Binding-site contacts:
Ligand atom CD1 contacts residue GLN203 of chain 5.C at 3.5 Å.
Ligand atom CD2 contacts residue LEU161 of chain 5.C at 3.6 Å (hydrophobic).
Ligand atom CB contacts residue ILE104 of chain 5.C at 3.6 Å (hydrophobic).
Ligand atom CG contacts residue TYR162 of chain 5.C at 3.9 Å (hydrophobic).
Ligand atom O contacts residue GLN203 of chain 5.C at 3.5 Å (h-bond).
Ligand atom CA contacts residue GLY105 of chain 5.C at 3.9 Å.
Ligand atom CD1 contacts residue TYR162 of chain 5.C at 3.5 Å (hydrophobic).
Ligand atom CA contacts residue ILE130 of chain 5.C at 3.5 Å (hydrophobic).
Ligand atom O contacts residue GLY105 of chain 5.C at 3.7 Å.
Ligand atom CD1 contacts residue GLY124 of chain 5.C at 3.9 Å.
Ligand atom O contacts residue SER163 of chain 5.C at 3.1 Å (h-bond).
Ligand atom CB contacts residue GLY105 of chain 5.C at 3.2 Å.
Ligand atom CA contacts residue PHE126 of chain 5.C at 3.9 Å (hydrophobic).
Ligand atom CD contacts residue GLN203 of chain 5.C at 3.5 Å.
Ligand atom N contacts residue VAL125 of chain 5.C at 3.5 Å (h-bond).
Ligand atom CA contacts residue SER163 of chain 5.C at 3.7 Å.
Ligand atom N contacts residue GLY105 of chain 5.C at 2.8 Å (h-bond).
Ligand atom N contacts residue SER163 of chain 5.C at 3.9 Å.
Ligand atom CA contacts residue LEU161 of chain 5.C at 3.5 Å (hydrophobic).
Ligand atom CA contacts residue GLY105 of chain 5.C at 3.6 Å.
Ligand atom N contacts residue LEU161 of chain 5.C at 3.2 Å (h-bond).
Ligand atom C contacts residue GLY105 of chain 5.C at 3.8 Å.
Ligand atom C contacts residue ILE130 of chain 5.C at 3.9 Å (hydrophobic).
Ligand atom CA contacts residue VAL125 of chain 5.C at 3.4 Å (hydrophobic).
Ligand atom C contacts residue LEU161 of chain 5.C at 3.9 Å (hydrophobic).
Ligand atom CD contacts residue ARG165 of chain 5.C at 3.8 Å.
Ligand atom C contacts residue VAL127 of chain 5.C at 3.7 Å (hydrophobic).
Ligand atom O contacts residue PHE126 of chain 5.C at 3.4 Å.
Ligand atom O contacts residue ILE130 of chain 5.C at 3.7 Å.
Ligand atom O contacts residue TYR162 of chain 5.C at 3.6 Å.
Ligand atom CD2 contacts residue PHE126 of chain 5.C at 3.4 Å (hydrophobic).
Ligand atom CB contacts residue ILE130 of chain 5.C at 3.6 Å (hydrophobic).
Ligand atom CB contacts residue VAL125 of chain 5.C at 3.3 Å (hydrophobic).
Ligand atom SD contacts residue ARG165 of chain 5.C at 3.5 Å.
Ligand atom O contacts residue LEU161 of chain 5.C at 3.4 Å (h-bond).
Ligand atom O contacts residue VAL127 of chain 5.C at 3.5 Å.
Ligand atom OE1 contacts residue ARG165 of chain 5.C at 2.9 Å (salt-bridge).
Ligand atom CE contacts residue ARG165 of chain 5.C at 3.8 Å.
Ligand atom CB contacts residue TYR162 of chain 5.C at 3.5 Å (hydrophobic).
Ligand atom O contacts residue VAL127 of chain 5.C at 2.5 Å (h-bond).

Sequence of chain 5.C:
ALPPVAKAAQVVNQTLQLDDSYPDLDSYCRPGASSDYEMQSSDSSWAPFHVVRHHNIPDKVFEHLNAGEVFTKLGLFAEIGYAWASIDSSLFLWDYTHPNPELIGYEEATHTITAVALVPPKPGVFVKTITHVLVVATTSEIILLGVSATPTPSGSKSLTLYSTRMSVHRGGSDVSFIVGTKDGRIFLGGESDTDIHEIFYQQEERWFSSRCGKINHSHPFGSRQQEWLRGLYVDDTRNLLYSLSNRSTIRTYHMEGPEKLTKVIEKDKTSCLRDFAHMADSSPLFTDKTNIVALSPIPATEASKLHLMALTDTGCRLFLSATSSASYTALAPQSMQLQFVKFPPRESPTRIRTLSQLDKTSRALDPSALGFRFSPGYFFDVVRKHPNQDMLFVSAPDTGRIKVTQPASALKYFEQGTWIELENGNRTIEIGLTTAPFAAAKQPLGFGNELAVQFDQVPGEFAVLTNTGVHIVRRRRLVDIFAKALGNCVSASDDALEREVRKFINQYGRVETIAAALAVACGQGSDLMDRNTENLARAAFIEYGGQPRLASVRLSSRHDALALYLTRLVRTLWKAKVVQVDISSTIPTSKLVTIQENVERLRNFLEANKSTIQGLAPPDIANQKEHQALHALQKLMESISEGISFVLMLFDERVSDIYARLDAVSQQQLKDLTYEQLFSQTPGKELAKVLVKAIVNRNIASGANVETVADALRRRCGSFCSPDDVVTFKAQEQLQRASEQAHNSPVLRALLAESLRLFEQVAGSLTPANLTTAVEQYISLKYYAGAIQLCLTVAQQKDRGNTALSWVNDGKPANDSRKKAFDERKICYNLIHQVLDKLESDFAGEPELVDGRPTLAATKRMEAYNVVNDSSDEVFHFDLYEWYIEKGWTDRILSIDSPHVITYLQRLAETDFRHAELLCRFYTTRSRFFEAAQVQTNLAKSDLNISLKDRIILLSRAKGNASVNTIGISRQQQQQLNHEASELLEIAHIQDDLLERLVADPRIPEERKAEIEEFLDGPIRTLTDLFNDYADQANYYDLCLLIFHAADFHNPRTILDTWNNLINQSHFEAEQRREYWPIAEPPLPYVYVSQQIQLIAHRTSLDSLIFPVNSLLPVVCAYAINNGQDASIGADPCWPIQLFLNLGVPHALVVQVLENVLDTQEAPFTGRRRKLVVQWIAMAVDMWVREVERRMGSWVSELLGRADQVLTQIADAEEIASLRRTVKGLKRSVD

This small molecule binds to this protein.
Small molecule (SMILES): CSCC[C@H](NC(=O)[C@@H]1CCCN1C(=O)[C@H](CC(C)C)NC(=O)[C@H](CC(C)C)NC(=O)[C@H](CCCCN)NC(=O)[C@H](C)NC(=O)[C@H](CCCCN)NC(=O)[C@@H](N)CCCN=C(N)N)C(=O)N[C@@H](CCC(=O)O)C(=O)N[C@@H](CCC(=O)O)C(=O)N[C@@H](C)C(=O)N[C@@H](CC(C)C)C(=O)N[C@@H](CC(C)C)C(=O)N1CCC[C@H]1C=O